Sequence of chain 1.A:
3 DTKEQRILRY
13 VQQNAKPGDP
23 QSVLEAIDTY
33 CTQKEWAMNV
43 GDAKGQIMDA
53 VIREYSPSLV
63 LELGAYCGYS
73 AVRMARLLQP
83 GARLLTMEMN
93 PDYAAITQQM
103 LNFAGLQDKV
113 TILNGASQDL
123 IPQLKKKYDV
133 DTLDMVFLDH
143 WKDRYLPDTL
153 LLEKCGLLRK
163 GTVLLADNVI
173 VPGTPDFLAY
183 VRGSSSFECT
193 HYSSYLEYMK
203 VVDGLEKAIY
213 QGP

Binding-site contacts:
Ligand atom O10 contacts residue LYS144 of chain 1.A at 3.0 Å (salt-bridge).
Ligand atom C2 contacts residue GLU199 of chain 1.A at 3.1 Å.
Ligand atom O10 contacts residue SAM1 of chain 1.H at 3.0 Å.
Ligand atom O7 contacts residue MG1 of chain 1.B at 2.1 Å.
Ligand atom O7 contacts residue ASN170 of chain 1.A at 2.8 Å (h-bond).
Ligand atom C3 contacts residue PRO174 of chain 1.A at 3.9 Å (hydrophobic).
Ligand atom O8 contacts residue ASN170 of chain 1.A at 2.9 Å (h-bond).
Ligand atom N9 contacts residue TRP143 of chain 1.A at 3.7 Å.
Ligand atom C2 contacts residue ASN170 of chain 1.A at 3.2 Å.
Ligand atom N9 contacts residue SAM1 of chain 1.H at 3.8 Å.
Ligand atom O7 contacts residue GLU199 of chain 1.A at 2.5 Å (salt-bridge).
Ligand atom C4 contacts residue PRO174 of chain 1.A at 3.8 Å (hydrophobic).
Ligand atom C15 contacts residue TRP38 of chain 1.A at 3.6 Å (hydrophobic).
Ligand atom C3 contacts residue ASN170 of chain 1.A at 3.6 Å.
Ligand atom O13 contacts residue LEU198 of chain 1.A at 3.6 Å.
Ligand atom O8 contacts residue SAM1 of chain 1.H at 2.5 Å.
Ligand atom N9 contacts residue LYS144 of chain 1.A at 3.4 Å.
Ligand atom O13 contacts residue PRO174 of chain 1.A at 3.9 Å.
Ligand atom O8 contacts residue ASP141 of chain 1.A at 3.0 Å (salt-bridge).
Ligand atom C4 contacts residue TRP38 of chain 1.A at 3.9 Å (hydrophobic).
Ligand atom C6 contacts residue SAM1 of chain 1.H at 3.9 Å.
Ligand atom C1 contacts residue SAM1 of chain 1.H at 3.3 Å.
Ligand atom C3 contacts residue GLU199 of chain 1.A at 3.2 Å.
Ligand atom C12 contacts residue PRO174 of chain 1.A at 3.8 Å (hydrophobic).
Ligand atom O10 contacts residue TRP143 of chain 1.A at 3.4 Å.
Ligand atom O10 contacts residue HIS142 of chain 1.A at 3.5 Å (h-bond).
Ligand atom N9 contacts residue MET40 of chain 1.A at 3.9 Å.
Ligand atom C12 contacts residue TRP38 of chain 1.A at 3.6 Å (hydrophobic).
Ligand atom C6 contacts residue LYS144 of chain 1.A at 3.6 Å.
Ligand atom C1 contacts residue LYS144 of chain 1.A at 3.6 Å.
Ligand atom C1 contacts residue MG1 of chain 1.B at 2.9 Å.
Ligand atom C14 contacts residue TRP38 of chain 1.A at 3.9 Å (hydrophobic).
Ligand atom C5 contacts residue PRO174 of chain 1.A at 3.8 Å (hydrophobic).
Ligand atom O8 contacts residue MG1 of chain 1.B at 2.2 Å.
Ligand atom O13 contacts residue TRP38 of chain 1.A at 3.9 Å.
Ligand atom O8 contacts residue LYS144 of chain 1.A at 2.8 Å (salt-bridge).
Ligand atom O11 contacts residue TRP143 of chain 1.A at 3.3 Å.
Ligand atom C2 contacts residue MG1 of chain 1.B at 2.9 Å.
Ligand atom C1 contacts residue ASN170 of chain 1.A at 3.2 Å.
Ligand atom O7 contacts residue ASP169 of chain 1.A at 3.3 Å (salt-bridge).

A small-molecule ligand and the protein it binds are described below.
Small molecule (SMILES): Cc1ccc(C(=O)c2cc(O)c(O)c([N+](=O)[O-])c2)cc1